This protein binds this small molecule.
Small molecule (SMILES): Cc1ccc([C@H]2CC[C@@H](C(=O)O)N2C(=O)CN[C@@H](CCc2ccccc2)C(=O)O)cc1

Binding-site contacts:
Ligand atom O01 contacts residue HIS365 of chain 1.A at 3.3 Å (h-bond).
Ligand atom C19 contacts residue THR358 of chain 1.A at 3.0 Å.
Ligand atom C02 contacts residue GLU362 of chain 1.A at 3.6 Å.
Ligand atom C03 contacts residue TYR501 of chain 1.A at 3.4 Å (hydrophobic).
Ligand atom O01 contacts residue ZN1 of chain 1.I at 2.6 Å.
Ligand atom C06 contacts residue HIS331 of chain 1.A at 3.4 Å.
Ligand atom C20 contacts residue THR358 of chain 1.A at 3.6 Å.
Ligand atom N04 contacts residue HIS331 of chain 1.A at 3.0 Å (h-bond).
Ligand atom O11 contacts residue GLN259 of chain 1.A at 3.3 Å (h-bond).
Ligand atom N04 contacts residue GLU362 of chain 1.A at 3.4 Å (salt-bridge).
Ligand atom C09 contacts residue GLN259 of chain 1.A at 3.2 Å.
Ligand atom C23 contacts residue ALA332 of chain 1.A at 3.2 Å (hydrophobic).
Ligand atom O01 contacts residue GLU362 of chain 1.A at 2.6 Å (salt-bridge).
Ligand atom N04 contacts residue ALA332 of chain 1.A at 2.9 Å (h-bond).
Ligand atom C05 contacts residue HIS331 of chain 1.A at 3.6 Å.
Ligand atom O22 contacts residue HIS491 of chain 1.A at 3.0 Å.
Ligand atom C30 contacts residue 1PE1 of chain 1.N at 3.4 Å.
Ligand atom O31 contacts residue HIS361 of chain 1.A at 3.4 Å (h-bond).
Ligand atom C19 contacts residue ASP354 of chain 1.A at 3.5 Å.
Ligand atom C16 contacts residue HIS361 of chain 1.A at 3.5 Å.
Ligand atom O01 contacts residue HIS361 of chain 1.A at 3.4 Å (h-bond).
Ligand atom C29 contacts residue EDO1 of chain 1.Q at 3.6 Å.
Ligand atom O31 contacts residue GLU389 of chain 1.A at 3.0 Å (salt-bridge).
Ligand atom O10 contacts residue HIS491 of chain 1.A at 3.3 Å.
Ligand atom C05 contacts residue GLU362 of chain 1.A at 3.5 Å.
Ligand atom C02 contacts residue TYR501 of chain 1.A at 3.5 Å (hydrophobic).
Ligand atom C29 contacts residue 1PE1 of chain 1.N at 3.5 Å.
Ligand atom C03 contacts residue ALA332 of chain 1.A at 3.6 Å (hydrophobic).
Ligand atom O31 contacts residue HIS365 of chain 1.A at 3.4 Å (h-bond).
Ligand atom O10 contacts residue GLN259 of chain 1.A at 3.0 Å (h-bond).
Ligand atom O10 contacts residue LYS489 of chain 1.A at 2.7 Å (salt-bridge).
Ligand atom C02 contacts residue ZN1 of chain 1.I at 2.6 Å.
Ligand atom O22 contacts residue HIS331 of chain 1.A at 2.6 Å (h-bond).
Ligand atom O31 contacts residue TYR501 of chain 1.A at 2.8 Å (h-bond).
Ligand atom C13 contacts residue TYR501 of chain 1.A at 3.5 Å (hydrophobic).
Ligand atom O10 contacts residue TYR498 of chain 1.A at 2.5 Å (h-bond).
Ligand atom C09 contacts residue LYS489 of chain 1.A at 3.7 Å.
Ligand atom C18 contacts residue THR358 of chain 1.A at 3.4 Å.
Ligand atom O31 contacts residue ZN1 of chain 1.I at 2.0 Å.
Ligand atom C09 contacts residue TYR498 of chain 1.A at 3.5 Å (hydrophobic).

Sequence of chain 1.A:
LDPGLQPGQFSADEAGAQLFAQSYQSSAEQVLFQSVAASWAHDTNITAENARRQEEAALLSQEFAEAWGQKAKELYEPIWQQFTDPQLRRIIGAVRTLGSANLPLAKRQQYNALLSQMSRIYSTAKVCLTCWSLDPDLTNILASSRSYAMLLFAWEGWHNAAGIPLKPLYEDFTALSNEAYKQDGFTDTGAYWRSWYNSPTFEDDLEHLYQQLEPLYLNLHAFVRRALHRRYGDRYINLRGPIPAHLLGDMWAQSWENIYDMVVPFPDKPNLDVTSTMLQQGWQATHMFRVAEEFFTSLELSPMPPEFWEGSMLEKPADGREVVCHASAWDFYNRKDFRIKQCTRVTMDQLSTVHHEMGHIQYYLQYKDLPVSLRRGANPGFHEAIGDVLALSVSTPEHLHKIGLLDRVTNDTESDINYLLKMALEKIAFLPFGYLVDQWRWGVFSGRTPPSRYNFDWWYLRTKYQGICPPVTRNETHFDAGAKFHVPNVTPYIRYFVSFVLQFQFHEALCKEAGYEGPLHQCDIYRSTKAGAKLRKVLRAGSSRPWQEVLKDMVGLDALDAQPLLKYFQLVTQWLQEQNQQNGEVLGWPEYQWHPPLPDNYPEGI